Binding-site contacts:
Ligand atom N15 contacts residue HIS1163 of chain 1.A at 3.2 Å (h-bond).
Ligand atom O14 contacts residue HIS546 of chain 1.A at 3.3 Å (h-bond).
Ligand atom O3' contacts residue ASP772 of chain 1.A at 2.7 Å (salt-bridge).
Ligand atom O14 contacts residue THR1090 of chain 1.A at 3.2 Å (h-bond).
Ligand atom S12 contacts residue TYR220 of chain 1.A at 3.3 Å.
Ligand atom O5' contacts residue ASN715 of chain 1.A at 3.2 Å (h-bond).
Ligand atom S13 contacts residue ASP222 of chain 1.A at 3.0 Å (salt-bridge).
Ligand atom O3' contacts residue ARG774 of chain 1.A at 2.9 Å (salt-bridge).
Ligand atom S12 contacts residue 6MO1 of chain 1.F at 2.5 Å.
Ligand atom S12 contacts residue HIS1098 of chain 1.A at 2.9 Å.
Ligand atom O4' contacts residue SER714 of chain 1.A at 3.1 Å (h-bond).
Ligand atom N18 contacts residue ASN1185 of chain 1.A at 3.2 Å (h-bond).
Ligand atom C16 contacts residue HIS1163 of chain 1.A at 3.3 Å.
Ligand atom S13 contacts residue 6MO1 of chain 1.F at 2.4 Å.
Ligand atom O1A contacts residue SER1099 of chain 1.A at 2.6 Å (h-bond).
Ligand atom O2' contacts residue ASP772 of chain 1.A at 2.7 Å (salt-bridge).
Ligand atom S12 contacts residue MD11 of chain 1.E at 3.0 Å (h-bond).
Ligand atom N1 contacts residue ARG713 of chain 1.A at 3.3 Å.
Ligand atom O1B contacts residue TYR220 of chain 1.A at 2.5 Å (h-bond).
Ligand atom C1' contacts residue ASP772 of chain 1.A at 3.3 Å.
Ligand atom O4' contacts residue ARG713 of chain 1.A at 3.1 Å.
Ligand atom O1A contacts residue HIS1098 of chain 1.A at 3.3 Å.
Ligand atom O14 contacts residue HIS1092 of chain 1.A at 3.0 Å (h-bond).
Ligand atom S12 contacts residue ASN52 of chain 1.A at 3.0 Å (h-bond).
Ligand atom O6 contacts residue LYS794 of chain 1.A at 2.6 Å (salt-bridge).
Ligand atom O2' contacts residue ARG774 of chain 1.A at 2.9 Å (salt-bridge).
Ligand atom O14 contacts residue ARG1218 of chain 1.A at 3.0 Å (salt-bridge).
Ligand atom N7 contacts residue TRP791 of chain 1.A at 2.6 Å (h-bond).
Ligand atom N16 contacts residue THR1090 of chain 1.A at 3.2 Å (h-bond).
Ligand atom N16 contacts residue ASN1185 of chain 1.A at 3.0 Å (h-bond).
Ligand atom O11 contacts residue HIS1163 of chain 1.A at 2.8 Å (h-bond).
Ligand atom N17 contacts residue THR1090 of chain 1.A at 2.5 Å (h-bond).
Ligand atom N2 contacts residue ASP822 of chain 1.A at 2.9 Å (salt-bridge).
Ligand atom S13 contacts residue MD11 of chain 1.E at 3.2 Å (h-bond).
Ligand atom O1A contacts residue SER719 of chain 1.A at 3.0 Å (h-bond).
Ligand atom N2 contacts residue LEU771 of chain 1.A at 2.9 Å (h-bond).
Ligand atom O2B contacts residue ASN715 of chain 1.A at 2.8 Å (h-bond).
Ligand atom O2A contacts residue THR1100 of chain 1.A at 2.6 Å (h-bond).
Ligand atom N3 contacts residue ARG713 of chain 1.A at 3.1 Å (salt-bridge).
Ligand atom N1 contacts residue ASP822 of chain 1.A at 2.6 Å (salt-bridge).

Sequence of chain 1.A:
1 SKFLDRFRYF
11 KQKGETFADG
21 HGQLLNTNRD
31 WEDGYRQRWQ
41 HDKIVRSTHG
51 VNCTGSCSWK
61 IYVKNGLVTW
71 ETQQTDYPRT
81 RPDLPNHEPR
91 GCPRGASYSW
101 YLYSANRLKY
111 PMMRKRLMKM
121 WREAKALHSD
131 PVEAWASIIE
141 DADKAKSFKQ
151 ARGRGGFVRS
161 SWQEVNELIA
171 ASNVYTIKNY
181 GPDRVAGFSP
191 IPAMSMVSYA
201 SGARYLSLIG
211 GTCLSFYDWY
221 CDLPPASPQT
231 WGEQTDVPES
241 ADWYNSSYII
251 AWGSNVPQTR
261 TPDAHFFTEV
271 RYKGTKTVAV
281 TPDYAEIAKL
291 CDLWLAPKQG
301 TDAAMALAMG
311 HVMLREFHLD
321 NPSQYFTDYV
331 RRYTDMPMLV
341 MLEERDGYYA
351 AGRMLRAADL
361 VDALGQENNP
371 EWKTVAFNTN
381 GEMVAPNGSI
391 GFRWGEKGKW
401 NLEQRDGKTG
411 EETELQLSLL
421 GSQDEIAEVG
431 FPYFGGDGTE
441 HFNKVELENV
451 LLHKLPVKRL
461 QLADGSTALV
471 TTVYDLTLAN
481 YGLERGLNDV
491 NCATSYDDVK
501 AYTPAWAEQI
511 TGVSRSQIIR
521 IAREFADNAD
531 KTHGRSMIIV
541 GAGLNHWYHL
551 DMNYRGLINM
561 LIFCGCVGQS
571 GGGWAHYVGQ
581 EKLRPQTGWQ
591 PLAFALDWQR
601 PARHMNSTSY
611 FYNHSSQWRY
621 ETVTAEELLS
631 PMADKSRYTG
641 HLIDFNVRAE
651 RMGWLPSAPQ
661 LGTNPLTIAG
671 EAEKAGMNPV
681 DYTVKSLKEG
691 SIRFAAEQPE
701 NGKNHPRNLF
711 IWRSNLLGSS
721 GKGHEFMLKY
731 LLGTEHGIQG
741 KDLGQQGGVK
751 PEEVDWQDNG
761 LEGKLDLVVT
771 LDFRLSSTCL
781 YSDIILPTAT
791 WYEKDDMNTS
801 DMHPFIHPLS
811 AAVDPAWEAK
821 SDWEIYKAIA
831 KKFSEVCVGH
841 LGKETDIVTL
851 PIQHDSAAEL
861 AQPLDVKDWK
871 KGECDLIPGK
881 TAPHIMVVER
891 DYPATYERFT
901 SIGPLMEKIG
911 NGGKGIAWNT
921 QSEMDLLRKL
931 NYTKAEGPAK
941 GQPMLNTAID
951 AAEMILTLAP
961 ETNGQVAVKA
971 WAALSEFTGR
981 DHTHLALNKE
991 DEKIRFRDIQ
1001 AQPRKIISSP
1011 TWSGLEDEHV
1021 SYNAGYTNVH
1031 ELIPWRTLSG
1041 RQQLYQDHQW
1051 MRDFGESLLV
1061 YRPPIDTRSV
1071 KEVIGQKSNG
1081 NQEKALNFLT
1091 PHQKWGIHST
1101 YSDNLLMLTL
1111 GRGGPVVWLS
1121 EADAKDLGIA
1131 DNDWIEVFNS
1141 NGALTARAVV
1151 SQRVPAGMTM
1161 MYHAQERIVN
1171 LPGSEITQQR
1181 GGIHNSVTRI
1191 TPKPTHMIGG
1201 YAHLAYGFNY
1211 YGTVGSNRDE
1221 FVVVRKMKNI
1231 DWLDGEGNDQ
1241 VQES

A protein and the small-molecule ligand that binds it are described below.
Small molecule (SMILES): Nc1nc2c(c(=O)[nH]1)N[C@@H](/C(S)=C(/S)[C@H](O)CO[P](=O)(O)O[P](=O)(O)OC[C@H]1O[C@@H](n3cnc4c(=O)[nH]c(N)nc43)[C@H](O)[C@@H]1O)C=N2